Sequence of chain 1.H:
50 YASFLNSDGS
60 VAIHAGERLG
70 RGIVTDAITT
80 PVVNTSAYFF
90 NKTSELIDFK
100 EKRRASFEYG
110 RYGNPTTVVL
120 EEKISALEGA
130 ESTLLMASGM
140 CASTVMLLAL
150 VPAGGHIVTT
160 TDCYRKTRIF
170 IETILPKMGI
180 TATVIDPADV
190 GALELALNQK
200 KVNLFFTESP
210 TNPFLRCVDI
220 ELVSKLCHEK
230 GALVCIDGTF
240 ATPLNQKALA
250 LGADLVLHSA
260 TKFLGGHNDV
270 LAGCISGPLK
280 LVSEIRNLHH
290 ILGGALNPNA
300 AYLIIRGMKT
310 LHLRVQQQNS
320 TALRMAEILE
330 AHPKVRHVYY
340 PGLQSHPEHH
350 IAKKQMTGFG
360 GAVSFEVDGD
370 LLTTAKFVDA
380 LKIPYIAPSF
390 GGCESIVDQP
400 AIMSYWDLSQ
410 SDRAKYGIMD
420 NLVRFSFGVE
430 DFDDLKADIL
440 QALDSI

Binding-site contacts:
Ligand atom OP3 contacts residue MET139 of chain 1.H at 2.4 Å (h-bond).
Ligand atom OG2 contacts residue GLU107 of chain 1.F at 2.7 Å (salt-bridge).
Ligand atom CBI contacts residue LYS261 of chain 1.H at 3.3 Å.
Ligand atom C2 contacts residue ASP236 of chain 1.H at 3.5 Å.
Ligand atom PG contacts residue TYR163 of chain 1.H at 3.7 Å.
Ligand atom CAI contacts residue LYS261 of chain 1.H at 3.3 Å.
Ligand atom CBC contacts residue ARG423 of chain 1.H at 3.0 Å.
Ligand atom OG3 contacts residue SER403 of chain 1.H at 3.3 Å (h-bond).
Ligand atom OG1 contacts residue TYR163 of chain 1.H at 2.8 Å (h-bond).
Ligand atom C5A contacts residue ARG110 of chain 1.F at 3.6 Å.
Ligand atom P contacts residue MET139 of chain 1.H at 3.6 Å.
Ligand atom OP1 contacts residue GLY138 of chain 1.H at 2.7 Å (h-bond).
Ligand atom PG contacts residue TYR111 of chain 1.F at 3.4 Å.
Ligand atom OP3 contacts residue ARG110 of chain 1.F at 3.0 Å (salt-bridge).
Ligand atom OP2 contacts residue TYR108 of chain 1.F at 2.6 Å (h-bond).
Ligand atom N1 contacts residue THR238 of chain 1.H at 3.7 Å.
Ligand atom P contacts residue GLY138 of chain 1.H at 3.2 Å.
Ligand atom CEI contacts residue TYR108 of chain 1.F at 3.5 Å (hydrophobic).
Ligand atom OP4 contacts residue GLY138 of chain 1.H at 3.5 Å.
Ligand atom C6 contacts residue ASP236 of chain 1.H at 3.6 Å.
Ligand atom O2B contacts residue ARG423 of chain 1.H at 2.5 Å (salt-bridge).
Ligand atom P contacts residue SER258 of chain 1.H at 3.7 Å.
Ligand atom O3B contacts residue ARG423 of chain 1.H at 2.7 Å (salt-bridge).
Ligand atom P contacts residue ARG110 of chain 1.F at 3.3 Å.
Ligand atom C2A contacts residue GLU207 of chain 1.H at 3.1 Å.
Ligand atom OG2 contacts residue TYR111 of chain 1.F at 2.9 Å.
Ligand atom OP3 contacts residue GLY138 of chain 1.H at 3.0 Å (h-bond).
Ligand atom OP4 contacts residue SER258 of chain 1.H at 3.1 Å (h-bond).
Ligand atom O2B contacts residue ASN211 of chain 1.H at 3.4 Å (h-bond).
Ligand atom CGI contacts residue TYR163 of chain 1.H at 3.4 Å (hydrophobic).
Ligand atom O2B contacts residue PHE389 of chain 1.H at 2.9 Å.
Ligand atom OP1 contacts residue THR260 of chain 1.H at 2.7 Å (h-bond).
Ligand atom OP3 contacts residue SER137 of chain 1.H at 3.2 Å (h-bond).
Ligand atom C2A contacts residue ASP236 of chain 1.H at 3.3 Å.
Ligand atom OG1 contacts residue TYR111 of chain 1.F at 2.4 Å (h-bond).
Ligand atom CEI contacts residue TYR163 of chain 1.H at 3.5 Å (hydrophobic).
Ligand atom OP2 contacts residue ARG110 of chain 1.F at 2.6 Å (salt-bridge).
Ligand atom N4A contacts residue LYS261 of chain 1.H at 3.5 Å (salt-bridge).
Ligand atom OP1 contacts residue SER258 of chain 1.H at 3.0 Å (h-bond).
Ligand atom N1 contacts residue ASP236 of chain 1.H at 2.7 Å (salt-bridge).

This small molecule binds to this protein.
Small molecule (SMILES): Cc1ncc(COP(=O)(O)O)c(C/N=C(\C=C\CP(=O)(O)O)C(=O)O)c1O

Sequence of chain 1.F:
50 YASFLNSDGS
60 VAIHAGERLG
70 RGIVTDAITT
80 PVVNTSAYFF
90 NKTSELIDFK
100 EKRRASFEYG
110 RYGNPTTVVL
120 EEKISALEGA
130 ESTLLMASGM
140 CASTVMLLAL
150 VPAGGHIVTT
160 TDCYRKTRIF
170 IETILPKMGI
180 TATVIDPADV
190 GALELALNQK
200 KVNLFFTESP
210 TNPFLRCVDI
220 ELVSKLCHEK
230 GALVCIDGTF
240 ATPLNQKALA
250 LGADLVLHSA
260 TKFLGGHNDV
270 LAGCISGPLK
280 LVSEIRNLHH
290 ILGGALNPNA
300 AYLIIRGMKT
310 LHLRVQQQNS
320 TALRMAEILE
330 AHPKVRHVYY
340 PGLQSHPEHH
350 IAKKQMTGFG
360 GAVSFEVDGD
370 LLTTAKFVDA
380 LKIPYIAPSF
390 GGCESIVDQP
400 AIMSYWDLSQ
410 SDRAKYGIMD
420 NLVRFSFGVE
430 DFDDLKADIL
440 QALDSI